Sequence of chain 2.A:
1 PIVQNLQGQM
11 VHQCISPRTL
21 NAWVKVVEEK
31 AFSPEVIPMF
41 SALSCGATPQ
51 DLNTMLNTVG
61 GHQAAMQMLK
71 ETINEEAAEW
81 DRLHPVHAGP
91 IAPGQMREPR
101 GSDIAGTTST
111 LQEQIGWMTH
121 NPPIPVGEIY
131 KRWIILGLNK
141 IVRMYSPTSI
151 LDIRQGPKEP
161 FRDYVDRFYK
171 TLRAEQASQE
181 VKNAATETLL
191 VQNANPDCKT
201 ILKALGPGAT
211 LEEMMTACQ

Sequence of chain 6.A:
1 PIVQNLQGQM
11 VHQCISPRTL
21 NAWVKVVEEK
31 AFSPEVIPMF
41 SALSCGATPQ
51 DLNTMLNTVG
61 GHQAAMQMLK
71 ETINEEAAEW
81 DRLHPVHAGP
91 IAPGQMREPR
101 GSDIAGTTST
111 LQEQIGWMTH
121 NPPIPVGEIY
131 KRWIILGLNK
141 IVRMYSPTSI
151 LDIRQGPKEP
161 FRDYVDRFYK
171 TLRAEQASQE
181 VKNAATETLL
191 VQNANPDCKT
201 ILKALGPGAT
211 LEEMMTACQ

Binding-site contacts:
Ligand atom N07 contacts residue LYS70 of chain 6.A at 3.8 Å.
Ligand atom C12 contacts residue LYS70 of chain 6.A at 4.1 Å.
Ligand atom C14 contacts residue MET66 of chain 6.A at 3.9 Å (hydrophobic).
Ligand atom N07 contacts residue ASN74 of chain 6.A at 2.9 Å (h-bond).
Ligand atom O10 contacts residue ASN53 of chain 6.A at 3.2 Å (h-bond).
Ligand atom C12 contacts residue ASN57 of chain 6.A at 3.6 Å.
Ligand atom C05 contacts residue TYR130 of chain 6.A at 3.9 Å (hydrophobic).
Ligand atom C13 contacts residue LYS70 of chain 6.A at 3.9 Å.
Ligand atom C06 contacts residue ILE73 of chain 6.A at 3.3 Å (hydrophobic).
Ligand atom C13 contacts residue ASN57 of chain 6.A at 2.9 Å.
Ligand atom C16 contacts residue MET66 of chain 6.A at 4.0 Å (hydrophobic).
Ligand atom C12 contacts residue LEU56 of chain 6.A at 3.8 Å (hydrophobic).
Ligand atom C15 contacts residue LYS70 of chain 6.A at 3.8 Å.
Ligand atom C11 contacts residue ASN57 of chain 6.A at 3.5 Å.
Ligand atom O01 contacts residue ASN74 of chain 6.A at 3.4 Å (h-bond).
Ligand atom C15 contacts residue MET66 of chain 6.A at 3.5 Å (hydrophobic).
Ligand atom C11 contacts residue ASN53 of chain 6.A at 3.2 Å.
Ligand atom N04 contacts residue THR107 of chain 6.A at 4.1 Å.
Ligand atom O01 contacts residue GLN179 of chain 2.A at 3.4 Å.
Ligand atom C08 contacts residue LYS70 of chain 6.A at 4.0 Å.
Ligand atom C14 contacts residue LYS70 of chain 6.A at 3.8 Å.
Ligand atom O09 contacts residue LYS70 of chain 6.A at 3.5 Å.
Ligand atom C14 contacts residue ASN57 of chain 6.A at 3.9 Å.
Ligand atom C17 contacts residue LEU56 of chain 6.A at 3.8 Å (hydrophobic).
Ligand atom C13 contacts residue LEU56 of chain 6.A at 3.6 Å (hydrophobic).
Ligand atom C17 contacts residue LYS70 of chain 6.A at 3.9 Å.
Ligand atom C17 contacts residue ILE73 of chain 6.A at 4.1 Å (hydrophobic).
Ligand atom C03 contacts residue LYS70 of chain 6.A at 4.0 Å.
Ligand atom O10 contacts residue TYR130 of chain 6.A at 3.8 Å.
Ligand atom O01 contacts residue LYS70 of chain 6.A at 4.0 Å.
Ligand atom C02 contacts residue ASN74 of chain 6.A at 3.7 Å.
Ligand atom C16 contacts residue LYS70 of chain 6.A at 3.5 Å.
Ligand atom C02 contacts residue LYS70 of chain 6.A at 4.0 Å.
Ligand atom C06 contacts residue ASN74 of chain 6.A at 3.7 Å.
Ligand atom C15 contacts residue LEU69 of chain 6.A at 4.1 Å (hydrophobic).
Ligand atom C16 contacts residue ILE73 of chain 6.A at 4.1 Å (hydrophobic).
Ligand atom C05 contacts residue THR107 of chain 6.A at 3.6 Å.
Ligand atom C14 contacts residue LEU56 of chain 6.A at 3.8 Å (hydrophobic).
Ligand atom C16 contacts residue LEU56 of chain 6.A at 3.8 Å (hydrophobic).
Ligand atom C16 contacts residue LEU69 of chain 6.A at 4.0 Å (hydrophobic).

The small molecule below binds the protein below.
Small molecule (SMILES): O=C1CN(C(=O)OCc2ccccc2)CCN1